Sequence of chain 1.A:
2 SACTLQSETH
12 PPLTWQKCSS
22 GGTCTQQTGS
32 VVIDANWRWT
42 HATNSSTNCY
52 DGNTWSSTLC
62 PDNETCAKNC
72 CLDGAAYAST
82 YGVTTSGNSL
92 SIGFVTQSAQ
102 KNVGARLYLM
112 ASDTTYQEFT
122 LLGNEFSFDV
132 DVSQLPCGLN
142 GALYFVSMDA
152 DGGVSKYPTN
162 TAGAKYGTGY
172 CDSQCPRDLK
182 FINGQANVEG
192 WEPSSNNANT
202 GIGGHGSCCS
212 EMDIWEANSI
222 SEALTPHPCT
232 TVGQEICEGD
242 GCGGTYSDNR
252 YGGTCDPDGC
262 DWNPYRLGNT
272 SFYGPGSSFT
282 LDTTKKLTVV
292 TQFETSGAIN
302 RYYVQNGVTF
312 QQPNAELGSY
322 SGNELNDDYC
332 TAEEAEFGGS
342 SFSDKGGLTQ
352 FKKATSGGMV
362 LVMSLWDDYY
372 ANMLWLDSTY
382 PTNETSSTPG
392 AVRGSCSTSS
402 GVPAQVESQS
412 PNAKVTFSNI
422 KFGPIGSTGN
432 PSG

Binding-site contacts:
Ligand atom C6 contacts residue TRP367 of chain 1.A at 3.7 Å (hydrophobic).
Ligand atom O2 contacts residue SER174 of chain 1.A at 3.5 Å (h-bond).
Ligand atom C5 contacts residue THR246 of chain 1.A at 3.7 Å.
Ligand atom C3 contacts residue ASP369 of chain 1.A at 3.5 Å.
Ligand atom C20 contacts residue TYR145 of chain 1.A at 3.6 Å (hydrophobic).
Ligand atom C16 contacts residue ASP214 of chain 1.A at 3.7 Å.
Ligand atom O3 contacts residue ASP173 of chain 1.A at 2.6 Å (salt-bridge).
Ligand atom C19 contacts residue TYR145 of chain 1.A at 3.5 Å (hydrophobic).
Ligand atom C15 contacts residue GLN175 of chain 1.A at 3.3 Å.
Ligand atom C10 contacts residue GLN175 of chain 1.A at 3.6 Å.
Ligand atom C16 contacts residue GLN175 of chain 1.A at 3.7 Å.
Ligand atom O4 contacts residue ASN141 of chain 1.A at 3.4 Å (h-bond).
Ligand atom C14 contacts residue ARG251 of chain 1.A at 3.4 Å.
Ligand atom C18 contacts residue GLU217 of chain 1.A at 3.4 Å.
Ligand atom C17 contacts residue GLU217 of chain 1.A at 3.2 Å.
Ligand atom C1 contacts residue TRP367 of chain 1.A at 3.5 Å (hydrophobic).
Ligand atom C4 contacts residue TRP376 of chain 1.A at 3.6 Å (hydrophobic).
Ligand atom C2 contacts residue ASP369 of chain 1.A at 3.3 Å.
Ligand atom C12 contacts residue TYR381 of chain 1.A at 3.6 Å (hydrophobic).
Ligand atom C14 contacts residue TRP376 of chain 1.A at 3.6 Å (hydrophobic).
Ligand atom C11 contacts residue TRP376 of chain 1.A at 3.4 Å (hydrophobic).
Ligand atom C3 contacts residue THR246 of chain 1.A at 3.5 Å.
Ligand atom O2 contacts residue GLU212 of chain 1.A at 2.9 Å (salt-bridge).
Ligand atom C13 contacts residue TRP376 of chain 1.A at 3.5 Å (hydrophobic).
Ligand atom O1 contacts residue GLN175 of chain 1.A at 3.0 Å (h-bond).
Ligand atom C20 contacts residue TYR171 of chain 1.A at 3.7 Å (hydrophobic).
Ligand atom C7 contacts residue TRP376 of chain 1.A at 3.5 Å (hydrophobic).
Ligand atom C18 contacts residue GLU212 of chain 1.A at 3.5 Å.
Ligand atom N contacts residue GLU212 of chain 1.A at 2.8 Å (salt-bridge).
Ligand atom C8 contacts residue ARG251 of chain 1.A at 3.5 Å.
Ligand atom C12 contacts residue TRP376 of chain 1.A at 3.6 Å (hydrophobic).
Ligand atom O2 contacts residue GLN175 of chain 1.A at 2.9 Å (h-bond).
Ligand atom C20 contacts residue ASP173 of chain 1.A at 3.3 Å.
Ligand atom O4 contacts residue ALA143 of chain 1.A at 3.2 Å.
Ligand atom C4 contacts residue THR246 of chain 1.A at 3.5 Å.
Ligand atom C20 contacts residue GLU212 of chain 1.A at 3.4 Å.
Ligand atom O4 contacts residue GLU217 of chain 1.A at 2.6 Å (salt-bridge).
Ligand atom N contacts residue GLU217 of chain 1.A at 2.8 Å (salt-bridge).
Ligand atom C19 contacts residue GLU217 of chain 1.A at 3.3 Å.
Ligand atom O4 contacts residue TRP367 of chain 1.A at 2.9 Å (h-bond).

A protein and the small-molecule ligand that binds it are described below.
Small molecule (SMILES): OCC(CO)NC[C@H](O)COc1cc2ccccc2c2ccccc12